Sequence of chain 1.A:
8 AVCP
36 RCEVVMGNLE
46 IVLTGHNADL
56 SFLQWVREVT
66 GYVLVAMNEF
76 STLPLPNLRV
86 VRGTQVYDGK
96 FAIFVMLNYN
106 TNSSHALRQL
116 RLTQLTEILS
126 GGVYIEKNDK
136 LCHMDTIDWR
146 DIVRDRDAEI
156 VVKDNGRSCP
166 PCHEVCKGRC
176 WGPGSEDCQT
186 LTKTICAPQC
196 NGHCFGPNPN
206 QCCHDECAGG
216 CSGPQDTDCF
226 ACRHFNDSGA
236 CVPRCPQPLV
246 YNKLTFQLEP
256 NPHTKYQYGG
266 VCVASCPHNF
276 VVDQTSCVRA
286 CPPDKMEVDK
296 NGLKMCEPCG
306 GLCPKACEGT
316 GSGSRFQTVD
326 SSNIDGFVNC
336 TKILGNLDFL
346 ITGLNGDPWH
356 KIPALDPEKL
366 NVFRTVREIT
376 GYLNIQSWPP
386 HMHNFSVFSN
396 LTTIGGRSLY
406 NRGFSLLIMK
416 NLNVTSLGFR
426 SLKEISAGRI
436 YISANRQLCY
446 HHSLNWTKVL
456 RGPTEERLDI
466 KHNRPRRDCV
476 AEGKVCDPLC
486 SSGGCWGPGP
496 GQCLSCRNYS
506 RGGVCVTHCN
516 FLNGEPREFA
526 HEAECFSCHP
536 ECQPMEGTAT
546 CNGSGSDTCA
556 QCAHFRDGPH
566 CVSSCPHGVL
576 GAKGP

Binding-site contacts:
Ligand atom C8 contacts residue ARG62 of chain 1.A at 3.4 Å.
Ligand atom C8 contacts residue ASN231 of chain 1.A at 3.5 Å.
Ligand atom C3 contacts residue ARG62 of chain 1.A at 3.9 Å.
Ligand atom C1 contacts residue ASN231 of chain 1.A at 1.4 Å.
Ligand atom C7 contacts residue ARG62 of chain 1.A at 4.4 Å.
Ligand atom O4 contacts residue ARG62 of chain 1.A at 4.0 Å.
Ligand atom C5 contacts residue GLY234 of chain 1.A at 3.7 Å.
Ligand atom O7 contacts residue CYS236 of chain 1.A at 4.0 Å.
Ligand atom O5 contacts residue SER233 of chain 1.A at 4.1 Å.
Ligand atom O7 contacts residue CYS227 of chain 1.A at 3.6 Å (h-bond).
Ligand atom C2 contacts residue ARG62 of chain 1.A at 3.4 Å.
Ligand atom O4 contacts residue GLU38 of chain 1.A at 4.4 Å.
Ligand atom C6 contacts residue GLY234 of chain 1.A at 4.1 Å.
Ligand atom O7 contacts residue ALA226 of chain 1.A at 3.9 Å.
Ligand atom C8 contacts residue GLU63 of chain 1.A at 3.8 Å.
Ligand atom O7 contacts residue CYS224 of chain 1.A at 4.0 Å.
Ligand atom C2 contacts residue ASN231 of chain 1.A at 2.5 Å.
Ligand atom C5 contacts residue ASN231 of chain 1.A at 3.7 Å.
Ligand atom O5 contacts residue ASN231 of chain 1.A at 2.4 Å (h-bond).
Ligand atom O5 contacts residue GLY234 of chain 1.A at 3.5 Å (h-bond).
Ligand atom C7 contacts residue CYS227 of chain 1.A at 4.3 Å (hydrophobic).
Ligand atom C7 contacts residue PHE225 of chain 1.A at 4.4 Å (hydrophobic).
Ligand atom N2 contacts residue ASN231 of chain 1.A at 3.0 Å (h-bond).
Ligand atom O7 contacts residue ASN231 of chain 1.A at 4.0 Å.
Ligand atom N2 contacts residue ARG62 of chain 1.A at 4.2 Å.
Ligand atom C1 contacts residue GLY234 of chain 1.A at 4.0 Å.
Ligand atom C1 contacts residue ARG62 of chain 1.A at 4.1 Å.
Ligand atom C4 contacts residue ASN231 of chain 1.A at 4.2 Å.
Ligand atom C8 contacts residue PHE225 of chain 1.A at 4.4 Å (hydrophobic).
Ligand atom C4 contacts residue ARG62 of chain 1.A at 3.8 Å.
Ligand atom O5 contacts residue ARG62 of chain 1.A at 4.4 Å.
Ligand atom C6 contacts residue SER233 of chain 1.A at 4.0 Å.
Ligand atom O3 contacts residue ARG62 of chain 1.A at 3.2 Å (salt-bridge).
Ligand atom C3 contacts residue ASN231 of chain 1.A at 3.8 Å.
Ligand atom C5 contacts residue SER233 of chain 1.A at 4.1 Å.
Ligand atom C7 contacts residue ASN231 of chain 1.A at 3.2 Å.
Ligand atom O7 contacts residue PHE225 of chain 1.A at 4.0 Å.

This small molecule binds to this protein.
Small molecule (SMILES): CC(=O)N[C@@H]1[C@@H](O)[C@H](O)[C@@H](CO)O[C@H]1O